Binding-site contacts:
Ligand atom C1 contacts residue ASN126 of chain 1.F at 1.4 Å.
Ligand atom C2 contacts residue ASN126 of chain 1.F at 2.2 Å.
Ligand atom C6 contacts residue ARG156 of chain 1.F at 3.3 Å.
Ligand atom C4 contacts residue ASN126 of chain 1.F at 4.1 Å.
Ligand atom C6 contacts residue LEU170 of chain 1.F at 4.2 Å (hydrophobic).
Ligand atom C1 contacts residue THR172 of chain 1.F at 4.4 Å.
Ligand atom C5 contacts residue LEU170 of chain 1.F at 4.4 Å (hydrophobic).
Ligand atom O6 contacts residue ARG156 of chain 1.F at 4.0 Å.
Ligand atom C8 contacts residue ARG156 of chain 1.F at 4.0 Å.
Ligand atom C5 contacts residue ASN126 of chain 1.F at 3.6 Å.
Ligand atom O7 contacts residue SER110 of chain 1.F at 3.0 Å (h-bond).
Ligand atom C7 contacts residue SER110 of chain 1.F at 3.8 Å.
Ligand atom C8 contacts residue SER110 of chain 1.F at 3.9 Å.
Ligand atom C7 contacts residue ASN126 of chain 1.F at 3.1 Å.
Ligand atom C3 contacts residue ASN126 of chain 1.F at 3.6 Å.
Ligand atom C8 contacts residue PRO111 of chain 1.F at 3.9 Å (hydrophobic).
Ligand atom O7 contacts residue ASN126 of chain 1.F at 3.0 Å (h-bond).
Ligand atom O5 contacts residue ASN126 of chain 1.F at 2.4 Å (h-bond).
Ligand atom C8 contacts residue VAL124 of chain 1.F at 4.1 Å (hydrophobic).
Ligand atom O5 contacts residue LEU170 of chain 1.F at 3.8 Å.
Ligand atom C8 contacts residue ASN126 of chain 1.F at 4.5 Å.
Ligand atom N2 contacts residue VAL124 of chain 1.F at 4.2 Å.
Ligand atom N2 contacts residue ASN126 of chain 1.F at 2.6 Å (h-bond).

Sequence of chain 1.F:
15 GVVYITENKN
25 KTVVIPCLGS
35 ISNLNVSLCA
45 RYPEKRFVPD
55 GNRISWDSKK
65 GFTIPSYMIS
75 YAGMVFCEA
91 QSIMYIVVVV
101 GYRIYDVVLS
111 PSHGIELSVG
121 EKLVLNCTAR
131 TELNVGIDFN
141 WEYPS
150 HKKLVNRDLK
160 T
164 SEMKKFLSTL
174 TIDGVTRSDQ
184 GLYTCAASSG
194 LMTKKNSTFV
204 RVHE

This protein binds this small molecule.
Small molecule (SMILES): CC(=O)N[C@H]1[C@H](O[C@H]2[C@H](O)[C@@H](NC(C)=O)CO[C@@H]2CO)O[C@H](CO)[C@@H](O)[C@@H]1O